A protein and the small-molecule ligand that binds it are described below.
Small molecule (SMILES): CN(C)c1ccc(C(=C2C=CC(=[N+](C)C)C=C2)c2ccccc2)cc1

Binding-site contacts:
Ligand atom C6 contacts residue ALA86 of chain 1.H at 3.7 Å (hydrophobic).
Ligand atom C14 contacts residue ILE98 of chain 1.H at 4.0 Å (hydrophobic).
Ligand atom C24 contacts residue TYR166 of chain 1.H at 3.9 Å (hydrophobic).
Ligand atom C4 contacts residue SER89 of chain 1.H at 3.6 Å.
Ligand atom C5 contacts residue GLN71 of chain 1.H at 3.0 Å.
Ligand atom C13 contacts residue TRP101 of chain 1.H at 3.5 Å (hydrophobic).
Ligand atom C6 contacts residue GLN71 of chain 1.H at 3.9 Å.
Ligand atom C24 contacts residue PHE178 of chain 1.H at 3.5 Å (hydrophobic).
Ligand atom C4 contacts residue MET67 of chain 1.H at 3.7 Å (hydrophobic).
Ligand atom C5 contacts residue GLY88 of chain 1.H at 4.0 Å.
Ligand atom C3 contacts residue LEU87 of chain 1.H at 3.8 Å (hydrophobic).
Ligand atom C9 contacts residue VAL159 of chain 1.H at 3.8 Å (hydrophobic).
Ligand atom C23 contacts residue GLN105 of chain 1.H at 3.8 Å.
Ligand atom C18 contacts residue PHE178 of chain 1.H at 3.3 Å (hydrophobic).
Ligand atom C4 contacts residue GLN71 of chain 1.H at 3.5 Å.
Ligand atom C15 contacts residue ILE98 of chain 1.H at 3.6 Å (hydrophobic).
Ligand atom C16 contacts residue ASP163 of chain 1.H at 3.9 Å.
Ligand atom C19 contacts residue GLY88 of chain 1.H at 3.7 Å.
Ligand atom C23 contacts residue CYS160 of chain 1.H at 3.5 Å (hydrophobic).
Ligand atom N3 contacts residue PHE178 of chain 1.H at 3.7 Å.
Ligand atom C24 contacts residue ASP175 of chain 1.H at 3.6 Å.
Ligand atom C3 contacts residue MET67 of chain 1.H at 3.8 Å (hydrophobic).
Ligand atom C7 contacts residue TRP125 of chain 1.H at 3.5 Å (hydrophobic).
Ligand atom C19 contacts residue PHE178 of chain 1.H at 3.9 Å (hydrophobic).
Ligand atom C10 contacts residue ASP163 of chain 1.H at 3.4 Å.
Ligand atom C5 contacts residue ALA86 of chain 1.H at 3.8 Å (hydrophobic).
Ligand atom C9 contacts residue ASP163 of chain 1.H at 3.7 Å.
Ligand atom C22 contacts residue TRP101 of chain 1.H at 3.8 Å (hydrophobic).
Ligand atom C6 contacts residue LEU87 of chain 1.H at 2.9 Å (hydrophobic).
Ligand atom C5 contacts residue MET67 of chain 1.H at 3.9 Å (hydrophobic).
Ligand atom C2 contacts residue LEU87 of chain 1.H at 3.4 Å (hydrophobic).
Ligand atom C5 contacts residue LEU87 of chain 1.H at 3.4 Å (hydrophobic).
Ligand atom C12 contacts residue TRP101 of chain 1.H at 3.4 Å (hydrophobic).
Ligand atom C22 contacts residue TYR118 of chain 1.H at 4.0 Å (hydrophobic).
Ligand atom C7 contacts residue LEU87 of chain 1.H at 2.9 Å (hydrophobic).
Ligand atom C17 contacts residue PHE178 of chain 1.H at 3.9 Å (hydrophobic).
Ligand atom C6 contacts residue TRP125 of chain 1.H at 3.5 Å (hydrophobic).
Ligand atom C22 contacts residue ARG102 of chain 1.H at 3.9 Å.
Ligand atom C4 contacts residue LEU87 of chain 1.H at 3.8 Å (hydrophobic).
Ligand atom C15 contacts residue ASP163 of chain 1.H at 3.8 Å.

Sequence of chain 1.H:
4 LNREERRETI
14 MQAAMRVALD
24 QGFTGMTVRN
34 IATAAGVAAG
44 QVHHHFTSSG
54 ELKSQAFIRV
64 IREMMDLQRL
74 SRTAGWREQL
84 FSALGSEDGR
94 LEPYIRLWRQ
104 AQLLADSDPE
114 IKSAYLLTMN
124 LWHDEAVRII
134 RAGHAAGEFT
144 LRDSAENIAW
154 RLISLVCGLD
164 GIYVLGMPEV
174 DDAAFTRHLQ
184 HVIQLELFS